A small-molecule ligand and the protein it binds are described below.
Small molecule (SMILES): CC(=O)N[C@H]1[C@H](O[C@H]2[C@H](O)[C@@H](NC(C)=O)CO[C@@H]2CO[C@@H]2O[C@@H](C)[C@@H](O)[C@@H](O)[C@@H]2O)O[C@H](CO)[C@@H](O[C@@H]2O[C@H](CO)[C@@H](O)[C@H](O)[C@@H]2O)[C@@H]1O

Sequence of chain 2.A:
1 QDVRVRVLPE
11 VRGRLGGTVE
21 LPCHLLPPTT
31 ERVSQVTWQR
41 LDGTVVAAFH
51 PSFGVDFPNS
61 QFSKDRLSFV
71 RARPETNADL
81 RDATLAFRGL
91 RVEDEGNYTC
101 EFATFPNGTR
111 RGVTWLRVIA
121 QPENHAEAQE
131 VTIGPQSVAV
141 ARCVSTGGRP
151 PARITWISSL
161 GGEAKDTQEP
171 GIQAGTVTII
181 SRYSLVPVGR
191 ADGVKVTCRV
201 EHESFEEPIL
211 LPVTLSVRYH

Binding-site contacts:
Ligand atom C3 contacts residue ASN107 of chain 1.A at 3.7 Å.
Ligand atom C8 contacts residue ASN107 of chain 1.A at 4.2 Å.
Ligand atom C7 contacts residue ARG4 of chain 1.A at 4.5 Å.
Ligand atom O3 contacts residue GLU31 of chain 1.A at 3.9 Å.
Ligand atom C7 contacts residue THR30 of chain 1.A at 3.8 Å.
Ligand atom C2 contacts residue ASN107 of chain 1.A at 2.4 Å.
Ligand atom O7 contacts residue THR30 of chain 1.A at 2.8 Å.
Ligand atom C6 contacts residue ASN59 of chain 2.A at 3.8 Å.
Ligand atom C2 contacts residue THR30 of chain 1.A at 4.1 Å.
Ligand atom C8 contacts residue ARG4 of chain 1.A at 3.6 Å.
Ligand atom C1 contacts residue ASN107 of chain 1.A at 1.4 Å.
Ligand atom C3 contacts residue THR30 of chain 1.A at 4.2 Å.
Ligand atom C6 contacts residue SER60 of chain 2.A at 4.5 Å.
Ligand atom C8 contacts residue GLU31 of chain 1.A at 3.3 Å.
Ligand atom C1 contacts residue GLU31 of chain 1.A at 4.2 Å.
Ligand atom C2 contacts residue GLU31 of chain 1.A at 3.5 Å.
Ligand atom C8 contacts residue ARG110 of chain 1.A at 3.5 Å.
Ligand atom C7 contacts residue GLU31 of chain 1.A at 3.4 Å.
Ligand atom C6 contacts residue PRO58 of chain 2.A at 2.9 Å (hydrophobic).
Ligand atom C7 contacts residue ASN107 of chain 1.A at 3.0 Å.
Ligand atom N2 contacts residue ASN107 of chain 1.A at 2.8 Å (h-bond).
Ligand atom N2 contacts residue GLU31 of chain 1.A at 2.5 Å (salt-bridge).
Ligand atom C3 contacts residue GLU31 of chain 1.A at 3.5 Å.
Ligand atom O5 contacts residue ASN107 of chain 1.A at 2.5 Å (h-bond).
Ligand atom O5 contacts residue THR30 of chain 1.A at 4.1 Å.
Ligand atom O4 contacts residue ASN59 of chain 2.A at 4.4 Å.
Ligand atom O7 contacts residue ARG110 of chain 1.A at 2.6 Å (salt-bridge).
Ligand atom C7 contacts residue ARG110 of chain 1.A at 3.6 Å.
Ligand atom O7 contacts residue ASN107 of chain 1.A at 3.0 Å (h-bond).
Ligand atom O4 contacts residue THR30 of chain 1.A at 3.8 Å.
Ligand atom O7 contacts residue ARG4 of chain 1.A at 4.4 Å.
Ligand atom N2 contacts residue THR30 of chain 1.A at 4.3 Å.
Ligand atom C5 contacts residue PRO58 of chain 2.A at 4.1 Å (hydrophobic).
Ligand atom C1 contacts residue THR30 of chain 1.A at 4.5 Å.
Ligand atom O3 contacts residue THR30 of chain 1.A at 4.1 Å.
Ligand atom C5 contacts residue ASN107 of chain 1.A at 3.6 Å.
Ligand atom C4 contacts residue ASN107 of chain 1.A at 4.2 Å.

Sequence of chain 1.A:
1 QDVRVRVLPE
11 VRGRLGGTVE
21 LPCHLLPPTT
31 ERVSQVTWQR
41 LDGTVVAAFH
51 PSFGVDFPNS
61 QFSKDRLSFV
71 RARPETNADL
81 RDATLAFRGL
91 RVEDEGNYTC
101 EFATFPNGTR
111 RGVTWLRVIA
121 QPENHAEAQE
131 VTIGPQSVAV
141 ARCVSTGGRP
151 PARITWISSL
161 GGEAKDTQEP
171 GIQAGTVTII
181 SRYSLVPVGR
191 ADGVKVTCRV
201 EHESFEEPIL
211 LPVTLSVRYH